The protein below binds the small molecule below.
Small molecule (SMILES): Nc1ncnc2c1ncn2[C@@H]1O[C@H](COP(=O)(O)OP(=O)(O)OC[C@H]2O[C@H](O)[C@H](O)[C@@H]2O)[C@@H](O)[C@H]1O

Sequence of chain 1.K:
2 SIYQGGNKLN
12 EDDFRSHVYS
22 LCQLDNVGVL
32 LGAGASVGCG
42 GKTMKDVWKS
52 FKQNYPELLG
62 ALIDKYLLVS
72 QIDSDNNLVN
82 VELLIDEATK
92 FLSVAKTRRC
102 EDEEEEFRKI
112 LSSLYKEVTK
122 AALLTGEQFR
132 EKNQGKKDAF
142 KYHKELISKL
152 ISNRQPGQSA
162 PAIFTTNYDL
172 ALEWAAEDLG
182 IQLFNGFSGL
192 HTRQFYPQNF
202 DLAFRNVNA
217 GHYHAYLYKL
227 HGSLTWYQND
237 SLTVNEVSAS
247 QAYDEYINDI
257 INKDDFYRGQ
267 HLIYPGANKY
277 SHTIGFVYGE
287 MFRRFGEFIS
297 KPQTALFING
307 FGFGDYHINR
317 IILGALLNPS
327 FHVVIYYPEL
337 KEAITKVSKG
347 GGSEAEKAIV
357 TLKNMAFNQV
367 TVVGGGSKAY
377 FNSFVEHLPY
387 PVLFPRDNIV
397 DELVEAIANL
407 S

Binding-site contacts:
Ligand atom O2A contacts residue MET45 of chain 1.K at 3.7 Å.
Ligand atom O1D contacts residue ASN81 of chain 1.K at 3.5 Å (h-bond).
Ligand atom O3' contacts residue TYR333 of chain 1.K at 4.1 Å.
Ligand atom C2D contacts residue GLU83 of chain 1.K at 2.9 Å.
Ligand atom C4D contacts residue GLU83 of chain 1.K at 3.1 Å.
Ligand atom O5D contacts residue MET45 of chain 1.K at 4.0 Å.
Ligand atom C5D contacts residue GLU83 of chain 1.K at 3.2 Å.
Ligand atom O2D contacts residue ASP311 of chain 1.K at 2.5 Å (salt-bridge).
Ligand atom C5 contacts residue GLY35 of chain 1.K at 4.0 Å.
Ligand atom C4' contacts residue GLY306 of chain 1.K at 3.9 Å.
Ligand atom O1D contacts residue ASP311 of chain 1.K at 3.5 Å (salt-bridge).
Ligand atom C2D contacts residue HIS227 of chain 1.K at 4.1 Å.
Ligand atom PA contacts residue MET45 of chain 1.K at 4.0 Å.
Ligand atom O3D contacts residue PHE307 of chain 1.K at 3.4 Å.
Ligand atom N1 contacts residue PHE377 of chain 1.K at 3.5 Å (h-bond).
Ligand atom O2B contacts residue ALA34 of chain 1.K at 2.9 Å.
Ligand atom O1A contacts residue MET45 of chain 1.K at 3.5 Å.
Ligand atom C2 contacts residue TYR376 of chain 1.K at 3.8 Å (hydrophobic).
Ligand atom O1B contacts residue PHE307 of chain 1.K at 3.1 Å.
Ligand atom C6 contacts residue TYR376 of chain 1.K at 3.8 Å (hydrophobic).
Ligand atom C1D contacts residue ASN81 of chain 1.K at 3.4 Å.
Ligand atom C6 contacts residue GLY35 of chain 1.K at 3.8 Å.
Ligand atom C2D contacts residue ASP311 of chain 1.K at 3.9 Å.
Ligand atom N1 contacts residue TYR376 of chain 1.K at 3.6 Å.
Ligand atom N6 contacts residue TYR376 of chain 1.K at 3.5 Å.
Ligand atom O5' contacts residue GLY308 of chain 1.K at 4.1 Å.
Ligand atom O3A contacts residue GLY308 of chain 1.K at 3.9 Å.
Ligand atom O4D contacts residue GLU83 of chain 1.K at 2.6 Å (salt-bridge).
Ligand atom C3D contacts residue GLU83 of chain 1.K at 3.1 Å.
Ligand atom O3D contacts residue ASP311 of chain 1.K at 4.0 Å.
Ligand atom C1D contacts residue GLU83 of chain 1.K at 2.8 Å.
Ligand atom O2A contacts residue ALA34 of chain 1.K at 3.4 Å.
Ligand atom C3D contacts residue HIS227 of chain 1.K at 3.7 Å.
Ligand atom O1D contacts residue GLY310 of chain 1.K at 2.9 Å (h-bond).
Ligand atom O1B contacts residue GLY308 of chain 1.K at 3.7 Å.
Ligand atom O4' contacts residue GLY306 of chain 1.K at 3.7 Å.
Ligand atom C2 contacts residue PHE377 of chain 1.K at 3.9 Å (hydrophobic).
Ligand atom O3D contacts residue THR167 of chain 1.K at 4.0 Å.
Ligand atom N6 contacts residue GLY35 of chain 1.K at 4.0 Å.
Ligand atom O2' contacts residue PRO334 of chain 1.K at 3.8 Å.